Binding-site contacts:
Ligand atom N16 contacts residue TRP227 of chain 1.B at 3.5 Å.
Ligand atom N8 contacts residue ALA200 of chain 1.B at 2.9 Å (h-bond).
Ligand atom C3 contacts residue TRP227 of chain 1.B at 3.3 Å (hydrophobic).
Ligand atom C7 contacts residue ALA200 of chain 1.B at 3.5 Å (hydrophobic).
Ligand atom O32 contacts residue ILE179 of chain 1.B at 3.2 Å.
Ligand atom C26 contacts residue GLU94 of chain 1.B at 3.7 Å.
Ligand atom C7 contacts residue GLY228 of chain 1.B at 3.8 Å.
Ligand atom O33 contacts residue GLU229 of chain 1.B at 3.0 Å (salt-bridge).
Ligand atom C26 contacts residue ASN95 of chain 1.B at 3.5 Å.
Ligand atom C7 contacts residue ASP199 of chain 1.B at 3.5 Å.
Ligand atom C17 contacts residue TRP50 of chain 1.B at 3.7 Å (hydrophobic).
Ligand atom N8 contacts residue ASP199 of chain 1.B at 2.6 Å (salt-bridge).
Ligand atom C14 contacts residue TRP50 of chain 1.B at 3.7 Å (hydrophobic).
Ligand atom N13 contacts residue TRP50 of chain 1.B at 3.4 Å.
Ligand atom C18 contacts residue GLY228 of chain 1.B at 3.3 Å.
Ligand atom C11 contacts residue SER226 of chain 1.B at 3.4 Å.
Ligand atom C30 contacts residue GLU229 of chain 1.B at 3.5 Å.
Ligand atom C4 contacts residue TRP227 of chain 1.B at 3.2 Å (hydrophobic).
Ligand atom C31 contacts residue THR177 of chain 1.B at 3.7 Å.
Ligand atom C25 contacts residue TRP227 of chain 1.B at 3.5 Å (hydrophobic).
Ligand atom C12 contacts residue TRP50 of chain 1.B at 3.5 Å (hydrophobic).
Ligand atom C27 contacts residue GLU94 of chain 1.B at 3.6 Å.
Ligand atom N10 contacts residue SER205 of chain 1.B at 3.8 Å.
Ligand atom N16 contacts residue GLY228 of chain 1.B at 3.4 Å (h-bond).
Ligand atom C15 contacts residue TRP227 of chain 1.B at 3.5 Å (hydrophobic).
Ligand atom C17 contacts residue HIS43 of chain 1.B at 3.6 Å.
Ligand atom N9 contacts residue ASP199 of chain 1.B at 3.1 Å (salt-bridge).
Ligand atom O32 contacts residue GLU229 of chain 1.B at 3.6 Å.
Ligand atom C20 contacts residue TYR47 of chain 1.B at 3.5 Å (hydrophobic).
Ligand atom N8 contacts residue GLY230 of chain 1.B at 3.1 Å (h-bond).
Ligand atom C5 contacts residue GLY228 of chain 1.B at 3.7 Å.
Ligand atom C4 contacts residue GLY228 of chain 1.B at 3.4 Å.
Ligand atom O32 contacts residue THR177 of chain 1.B at 2.8 Å (h-bond).
Ligand atom N9 contacts residue GLY238 of chain 1.B at 3.5 Å.
Ligand atom C31 contacts residue GLU229 of chain 1.B at 3.3 Å.
Ligand atom C24 contacts residue TRP227 of chain 1.B at 3.4 Å (hydrophobic).
Ligand atom C12 contacts residue SER226 of chain 1.B at 3.8 Å.
Ligand atom C21 contacts residue LEU96 of chain 1.B at 3.8 Å (hydrophobic).
Ligand atom C3 contacts residue GLY228 of chain 1.B at 3.6 Å.
Ligand atom C21 contacts residue TYR47 of chain 1.B at 3.2 Å (hydrophobic).

The small molecule below binds the protein below.
Small molecule (SMILES): CCOC(=O)CCN(C(=O)c1ccc2c(c1)nc(CNc1ccc(C(=N)N)cc1)n2C)c1ccccn1

Sequence of chain 1.B:
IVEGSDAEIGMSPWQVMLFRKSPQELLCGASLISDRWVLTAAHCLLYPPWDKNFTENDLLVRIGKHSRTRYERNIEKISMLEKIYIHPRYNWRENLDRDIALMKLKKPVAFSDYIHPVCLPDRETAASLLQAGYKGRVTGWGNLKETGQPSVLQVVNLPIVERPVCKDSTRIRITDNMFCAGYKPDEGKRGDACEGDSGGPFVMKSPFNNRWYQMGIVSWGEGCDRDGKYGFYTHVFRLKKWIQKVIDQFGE